Sequence of chain 1.A:
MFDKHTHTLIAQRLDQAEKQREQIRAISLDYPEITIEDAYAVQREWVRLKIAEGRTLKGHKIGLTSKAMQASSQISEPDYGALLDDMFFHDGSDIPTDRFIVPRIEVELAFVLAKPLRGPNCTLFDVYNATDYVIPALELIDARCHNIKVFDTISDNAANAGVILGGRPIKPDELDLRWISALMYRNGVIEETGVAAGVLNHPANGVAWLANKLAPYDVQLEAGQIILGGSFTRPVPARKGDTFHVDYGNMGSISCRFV

Binding-site contacts:
Ligand atom O2 contacts residue LYS61 of chain 1.A at 2.9 Å (salt-bridge).
Ligand atom O2 contacts residue ILE141 of chain 1.A at 4.1 Å.
Ligand atom C1 contacts residue GLU108 of chain 1.A at 4.1 Å.
Ligand atom C2 contacts residue GLY63 of chain 1.A at 3.3 Å.
Ligand atom C2 contacts residue LEU64 of chain 1.A at 3.6 Å (hydrophobic).
Ligand atom C1 contacts residue ILE62 of chain 1.A at 4.3 Å (hydrophobic).
Ligand atom C2 contacts residue GLU139 of chain 1.A at 4.1 Å.
Ligand atom O4 contacts residue LEU64 of chain 1.A at 3.1 Å (h-bond).
Ligand atom O4 contacts residue GLY63 of chain 1.A at 3.4 Å.
Ligand atom O3 contacts residue GLU139 of chain 1.A at 4.1 Å.
Ligand atom O3 contacts residue SER239 of chain 1.A at 2.9 Å (h-bond).
Ligand atom O3 contacts residue GLY63 of chain 1.A at 4.1 Å.
Ligand atom C1 contacts residue GLU106 of chain 1.A at 3.3 Å.
Ligand atom O3 contacts residue MG1 of chain 1.F at 2.1 Å.
Ligand atom O4 contacts residue LYS61 of chain 1.A at 4.3 Å.
Ligand atom O2 contacts residue GLU139 of chain 1.A at 2.9 Å (salt-bridge).
Ligand atom O2 contacts residue GLY63 of chain 1.A at 3.8 Å.
Ligand atom O3 contacts residue GLU106 of chain 1.A at 2.9 Å (salt-bridge).
Ligand atom O2 contacts residue MG1 of chain 1.F at 2.1 Å.
Ligand atom O4 contacts residue MG1 of chain 1.F at 4.1 Å.
Ligand atom O2 contacts residue GLU106 of chain 1.A at 2.9 Å (salt-bridge).
Ligand atom O1 contacts residue SER239 of chain 1.A at 4.0 Å.
Ligand atom C1 contacts residue MG1 of chain 1.F at 2.8 Å.
Ligand atom O1 contacts residue GLY63 of chain 1.A at 3.7 Å.
Ligand atom O4 contacts residue GLU106 of chain 1.A at 4.3 Å.
Ligand atom C1 contacts residue SER239 of chain 1.A at 3.9 Å.
Ligand atom O3 contacts residue GLY238 of chain 1.A at 3.6 Å.
Ligand atom O2 contacts residue GLU108 of chain 1.A at 4.1 Å.
Ligand atom O3 contacts residue GLU108 of chain 1.A at 3.0 Å (salt-bridge).
Ligand atom O1 contacts residue THR65 of chain 1.A at 4.0 Å.
Ligand atom C2 contacts residue MG1 of chain 1.F at 2.9 Å.
Ligand atom C2 contacts residue LYS61 of chain 1.A at 3.9 Å.
Ligand atom O1 contacts residue GLU106 of chain 1.A at 4.3 Å.
Ligand atom C2 contacts residue GLU106 of chain 1.A at 3.3 Å.
Ligand atom O3 contacts residue ILE62 of chain 1.A at 4.1 Å.
Ligand atom O4 contacts residue ASP79 of chain 1.A at 4.4 Å.
Ligand atom O1 contacts residue MG1 of chain 1.F at 4.0 Å.
Ligand atom C1 contacts residue GLY63 of chain 1.A at 3.5 Å.
Ligand atom C1 contacts residue LEU64 of chain 1.A at 3.6 Å (hydrophobic).
Ligand atom O1 contacts residue LEU64 of chain 1.A at 3.0 Å (h-bond).

A protein and the small-molecule ligand that binds it are described below.
Small molecule (SMILES): O=C([O-])C(=O)[O-]